Sequence of chain 2.D:
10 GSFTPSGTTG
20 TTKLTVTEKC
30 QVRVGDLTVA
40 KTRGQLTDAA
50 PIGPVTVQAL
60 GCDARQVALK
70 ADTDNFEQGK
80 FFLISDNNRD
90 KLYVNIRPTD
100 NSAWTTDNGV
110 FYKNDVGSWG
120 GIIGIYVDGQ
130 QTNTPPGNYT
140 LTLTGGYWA

The small molecule below binds the protein below.
Small molecule (SMILES): O=C(N[C@H](CO)[C@H](O)c1ccc([N+](=O)[O-])cc1)C(Cl)Cl

Binding-site contacts:
Ligand atom O2 contacts residue PRO50 of chain 2.D at 3.4 Å.
Ligand atom CL2 contacts residue THR98 of chain 2.D at 4.2 Å.
Ligand atom O4 contacts residue PRO50 of chain 2.D at 3.8 Å.
Ligand atom CL1 contacts residue PRO53 of chain 2.D at 4.3 Å.
Ligand atom C9 contacts residue PRO53 of chain 2.D at 4.0 Å (hydrophobic).
Ligand atom N9 contacts residue ILE121 of chain 2.D at 3.6 Å.
Ligand atom C1 contacts residue GLY123 of chain 2.D at 4.3 Å.
Ligand atom CL2 contacts residue PRO53 of chain 2.D at 3.7 Å.
Ligand atom C8 contacts residue PRO53 of chain 2.D at 3.5 Å (hydrophobic).
Ligand atom CL1 contacts residue PRO50 of chain 2.D at 3.7 Å.
Ligand atom O9B contacts residue PRO53 of chain 2.D at 3.9 Å.
Ligand atom CL1 contacts residue ILE124 of chain 2.D at 3.4 Å.
Ligand atom CL2 contacts residue GLY123 of chain 2.D at 3.7 Å.
Ligand atom O9A contacts residue ILE121 of chain 2.D at 2.8 Å.
Ligand atom O9B contacts residue ILE121 of chain 2.D at 4.0 Å.
Ligand atom N9 contacts residue PRO53 of chain 2.D at 4.2 Å.
Ligand atom C1 contacts residue PRO50 of chain 2.D at 4.2 Å (hydrophobic).
Ligand atom C7 contacts residue PRO53 of chain 2.D at 4.2 Å (hydrophobic).
Ligand atom O2 contacts residue GLY52 of chain 2.D at 4.3 Å.
Ligand atom CL1 contacts residue ILE51 of chain 2.D at 4.1 Å.
Ligand atom C1 contacts residue TYR125 of chain 2.D at 3.6 Å (hydrophobic).
Ligand atom O2 contacts residue PRO53 of chain 2.D at 4.2 Å.
Ligand atom CL2 contacts residue TYR125 of chain 2.D at 4.0 Å.
Ligand atom CL1 contacts residue GLY123 of chain 2.D at 3.8 Å.
Ligand atom C2 contacts residue PRO50 of chain 2.D at 3.9 Å (hydrophobic).
Ligand atom CL1 contacts residue GLY52 of chain 2.D at 3.4 Å.
Ligand atom CL2 contacts residue ILE121 of chain 2.D at 4.2 Å.
Ligand atom CL1 contacts residue TYR125 of chain 2.D at 3.6 Å.